Binding-site contacts:
Ligand atom O4 contacts residue HIS202 of chain 1.M at 2.3 Å (h-bond).
Ligand atom O3 contacts residue LEU201 of chain 1.M at 3.7 Å.
Ligand atom O2 contacts residue HEM1 of chain 1.JA at 4.0 Å.
Ligand atom O1 contacts residue PHE221 of chain 1.M at 3.1 Å.
Ligand atom C4 contacts residue LEU22 of chain 1.M at 3.9 Å (hydrophobic).
Ligand atom O4 contacts residue LEU22 of chain 1.M at 3.9 Å.
Ligand atom O3 contacts residue SER206 of chain 1.M at 2.7 Å (h-bond).
Ligand atom C10 contacts residue LEU19 of chain 1.M at 4.0 Å (hydrophobic).
Ligand atom C11 contacts residue ALA39 of chain 1.M at 3.8 Å (hydrophobic).
Ligand atom CM2 contacts residue ALA24 of chain 1.M at 3.8 Å (hydrophobic).
Ligand atom C1 contacts residue HEM1 of chain 1.JA at 3.9 Å.
Ligand atom C3 contacts residue SER206 of chain 1.M at 3.8 Å.
Ligand atom C9 contacts residue SER36 of chain 1.M at 4.1 Å.
Ligand atom O1 contacts residue HEM1 of chain 1.JA at 4.1 Å.
Ligand atom O1 contacts residue ASP229 of chain 1.M at 3.3 Å (salt-bridge).
Ligand atom C2 contacts residue HEM1 of chain 1.JA at 3.9 Å.
Ligand atom C12 contacts residue MET43 of chain 1.M at 3.6 Å (hydrophobic).
Ligand atom C4 contacts residue LEU201 of chain 1.M at 4.1 Å (hydrophobic).
Ligand atom CM5 contacts residue HIS202 of chain 1.M at 3.9 Å.
Ligand atom C7 contacts residue PHE221 of chain 1.M at 3.9 Å (hydrophobic).
Ligand atom C4 contacts residue HIS202 of chain 1.M at 3.4 Å.
Ligand atom CM3 contacts residue SER206 of chain 1.M at 3.2 Å.
Ligand atom O2 contacts residue SER206 of chain 1.M at 3.6 Å (h-bond).
Ligand atom CM2 contacts residue ILE28 of chain 1.M at 3.7 Å (hydrophobic).
Ligand atom O4 contacts residue LEU201 of chain 1.M at 3.6 Å.
Ligand atom C2 contacts residue PHE221 of chain 1.M at 4.0 Å (hydrophobic).
Ligand atom C3 contacts residue LEU201 of chain 1.M at 4.1 Å (hydrophobic).
Ligand atom C12 contacts residue ALA39 of chain 1.M at 4.0 Å (hydrophobic).
Ligand atom CM5 contacts residue LEU198 of chain 1.M at 3.7 Å (hydrophobic).
Ligand atom C1 contacts residue PHE221 of chain 1.M at 3.3 Å (hydrophobic).
Ligand atom C8 contacts residue HEM1 of chain 1.JA at 4.0 Å.
Ligand atom C3 contacts residue HEM1 of chain 1.JA at 4.0 Å.
Ligand atom O4 contacts residue LEU198 of chain 1.M at 4.1 Å.
Ligand atom CM3 contacts residue LEU22 of chain 1.M at 3.2 Å (hydrophobic).
Ligand atom CM5 contacts residue SER18 of chain 1.M at 3.8 Å.
Ligand atom CM2 contacts residue PHE221 of chain 1.M at 3.8 Å (hydrophobic).
Ligand atom C6 contacts residue PHE221 of chain 1.M at 3.8 Å (hydrophobic).
Ligand atom C10 contacts residue SER36 of chain 1.M at 3.8 Å.
Ligand atom O3 contacts residue LEU22 of chain 1.M at 4.1 Å.
Ligand atom C3 contacts residue LEU22 of chain 1.M at 4.0 Å (hydrophobic).

The protein below binds the small molecule below.
Small molecule (SMILES): COC1=C(OC)C(=O)C(C/C=C(/C)CCC=C(C)CC/C=C(/C)CC/C=C(\C)CC/C=C(\C)CC/C=C(\C)CC/C=C(/C)CCC=C(C)CCC=C(C)CCC=C(C)C)=C(C)C1=O

Sequence of chain 1.M:
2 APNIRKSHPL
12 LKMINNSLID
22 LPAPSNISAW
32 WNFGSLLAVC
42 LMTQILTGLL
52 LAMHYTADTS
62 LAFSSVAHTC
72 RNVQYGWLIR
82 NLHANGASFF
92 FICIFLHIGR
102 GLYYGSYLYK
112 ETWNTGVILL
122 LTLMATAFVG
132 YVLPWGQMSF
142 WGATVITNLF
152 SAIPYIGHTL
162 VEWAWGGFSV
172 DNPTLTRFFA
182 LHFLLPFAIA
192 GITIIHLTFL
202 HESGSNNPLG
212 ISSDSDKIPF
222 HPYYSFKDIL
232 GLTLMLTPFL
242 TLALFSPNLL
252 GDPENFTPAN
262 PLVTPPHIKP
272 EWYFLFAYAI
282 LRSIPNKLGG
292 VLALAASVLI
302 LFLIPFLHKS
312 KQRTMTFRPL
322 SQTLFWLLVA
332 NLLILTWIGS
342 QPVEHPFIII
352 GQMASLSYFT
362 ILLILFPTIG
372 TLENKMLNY